Sequence of chain 1.D:
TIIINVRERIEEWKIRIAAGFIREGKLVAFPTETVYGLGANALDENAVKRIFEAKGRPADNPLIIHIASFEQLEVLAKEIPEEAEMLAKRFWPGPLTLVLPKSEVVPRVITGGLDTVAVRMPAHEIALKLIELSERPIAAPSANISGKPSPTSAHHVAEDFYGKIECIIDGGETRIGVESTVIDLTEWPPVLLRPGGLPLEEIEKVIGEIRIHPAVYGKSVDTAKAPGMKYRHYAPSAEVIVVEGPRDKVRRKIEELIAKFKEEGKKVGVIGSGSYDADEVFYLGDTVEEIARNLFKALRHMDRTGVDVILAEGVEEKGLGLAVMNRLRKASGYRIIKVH

The small molecule below binds the protein below.
Small molecule (SMILES): C[C@@H](O)[C@H](N)C(=O)O

Binding-site contacts:
Ligand atom OG1 contacts residue THR34 of chain 1.D at 4.0 Å.
Ligand atom C contacts residue ARG120 of chain 1.D at 4.0 Å.
Ligand atom N contacts residue ALA140 of chain 1.D at 3.3 Å (h-bond).
Ligand atom O contacts residue ARG120 of chain 1.D at 4.1 Å.
Ligand atom C contacts residue ARG194 of chain 1.D at 3.5 Å.
Ligand atom CG2 contacts residue PRO141 of chain 1.D at 4.1 Å (hydrophobic).
Ligand atom CB contacts residue VAL35 of chain 1.D at 3.8 Å (hydrophobic).
Ligand atom O contacts residue ARG194 of chain 1.D at 3.7 Å.
Ligand atom O contacts residue GLU179 of chain 1.D at 3.2 Å.
Ligand atom OXT contacts residue ARG120 of chain 1.D at 3.7 Å.
Ligand atom N contacts residue PRO141 of chain 1.D at 4.0 Å.
Ligand atom CG2 contacts residue HIS66 of chain 1.D at 3.7 Å.
Ligand atom OXT contacts residue ILE64 of chain 1.D at 3.4 Å.
Ligand atom N contacts residue ILE64 of chain 1.D at 4.2 Å.
Ligand atom CG2 contacts residue ALA140 of chain 1.D at 4.3 Å (hydrophobic).
Ligand atom CA contacts residue THR34 of chain 1.D at 3.9 Å.
Ligand atom CB contacts residue ARG120 of chain 1.D at 3.3 Å.
Ligand atom N contacts residue HIS66 of chain 1.D at 4.2 Å.
Ligand atom OXT contacts residue THR97 of chain 1.D at 3.9 Å.
Ligand atom CG2 contacts residue VAL35 of chain 1.D at 3.4 Å (hydrophobic).
Ligand atom O contacts residue THR34 of chain 1.D at 2.6 Å (h-bond).
Ligand atom CA contacts residue VAL35 of chain 1.D at 3.9 Å (hydrophobic).
Ligand atom OXT contacts residue SER180 of chain 1.D at 2.5 Å (h-bond).
Ligand atom CG2 contacts residue GLY37 of chain 1.D at 3.4 Å.
Ligand atom N contacts residue SER142 of chain 1.D at 4.2 Å.
Ligand atom OG1 contacts residue ARG120 of chain 1.D at 2.2 Å (salt-bridge).
Ligand atom OG1 contacts residue THR32 of chain 1.D at 4.2 Å.
Ligand atom CG2 contacts residue ARG120 of chain 1.D at 4.2 Å.
Ligand atom CB contacts residue HIS66 of chain 1.D at 3.6 Å.
Ligand atom CG2 contacts residue TYR36 of chain 1.D at 4.2 Å (hydrophobic).
Ligand atom O contacts residue SER180 of chain 1.D at 2.6 Å (h-bond).
Ligand atom CA contacts residue GLU179 of chain 1.D at 4.3 Å.
Ligand atom CB contacts residue THR34 of chain 1.D at 3.5 Å.
Ligand atom OG1 contacts residue HIS66 of chain 1.D at 2.6 Å (h-bond).
Ligand atom OXT contacts residue ARG194 of chain 1.D at 2.9 Å (salt-bridge).
Ligand atom CA contacts residue ARG120 of chain 1.D at 4.3 Å.
Ligand atom C contacts residue GLU179 of chain 1.D at 3.9 Å.
Ligand atom CG2 contacts residue THR32 of chain 1.D at 4.4 Å.
Ligand atom C contacts residue THR34 of chain 1.D at 3.5 Å.
Ligand atom C contacts residue SER180 of chain 1.D at 3.3 Å.